Sequence of chain 42.C:
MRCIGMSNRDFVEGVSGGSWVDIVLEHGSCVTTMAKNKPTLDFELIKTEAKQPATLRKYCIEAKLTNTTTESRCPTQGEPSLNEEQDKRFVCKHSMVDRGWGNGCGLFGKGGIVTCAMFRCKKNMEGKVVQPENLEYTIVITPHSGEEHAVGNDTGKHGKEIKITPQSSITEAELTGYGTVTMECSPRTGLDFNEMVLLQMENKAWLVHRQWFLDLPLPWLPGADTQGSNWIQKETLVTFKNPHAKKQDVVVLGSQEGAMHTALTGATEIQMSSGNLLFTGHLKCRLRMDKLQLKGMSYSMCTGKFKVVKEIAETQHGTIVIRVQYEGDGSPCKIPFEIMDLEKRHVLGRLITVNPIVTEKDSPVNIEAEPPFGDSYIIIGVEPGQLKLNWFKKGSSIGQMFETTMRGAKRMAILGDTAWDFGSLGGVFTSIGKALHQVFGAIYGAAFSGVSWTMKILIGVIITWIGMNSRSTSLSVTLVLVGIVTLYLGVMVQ

The protein below binds the small molecule below.
Small molecule (SMILES): CC(=O)N[C@@H]1[C@@H](O)[C@H](O)[C@@H](CO)O[C@H]1O

Binding-site contacts:
Ligand atom O5 contacts residue LYS157 of chain 42.A at 4.5 Å.
Ligand atom C3 contacts residue ASN153 of chain 42.A at 3.8 Å.
Ligand atom C2 contacts residue ASN153 of chain 42.A at 2.5 Å.
Ligand atom N2 contacts residue HIS149 of chain 42.A at 4.3 Å.
Ligand atom C5 contacts residue LYS157 of chain 42.A at 4.1 Å.
Ligand atom C1 contacts residue HIS158 of chain 42.A at 4.0 Å.
Ligand atom O3 contacts residue HIS149 of chain 42.A at 4.4 Å.
Ligand atom O6 contacts residue LYS157 of chain 42.A at 3.8 Å.
Ligand atom O7 contacts residue HIS149 of chain 42.A at 3.3 Å.
Ligand atom C7 contacts residue ASN153 of chain 42.A at 3.7 Å.
Ligand atom O7 contacts residue ASN153 of chain 42.A at 4.0 Å.
Ligand atom C6 contacts residue HIS158 of chain 42.A at 3.8 Å.
Ligand atom O5 contacts residue HIS149 of chain 42.A at 4.1 Å.
Ligand atom C1 contacts residue HIS149 of chain 42.A at 4.0 Å.
Ligand atom C8 contacts residue TRP101 of chain 42.C at 3.6 Å (hydrophobic).
Ligand atom C5 contacts residue HIS158 of chain 42.A at 4.1 Å.
Ligand atom C5 contacts residue ASN153 of chain 42.A at 3.7 Å.
Ligand atom C4 contacts residue ASN153 of chain 42.A at 4.2 Å.
Ligand atom C6 contacts residue LYS157 of chain 42.A at 3.8 Å.
Ligand atom C8 contacts residue GLY102 of chain 42.C at 3.3 Å.
Ligand atom C8 contacts residue ASN103 of chain 42.C at 4.5 Å.
Ligand atom C1 contacts residue THR155 of chain 42.A at 3.9 Å.
Ligand atom N2 contacts residue ASN153 of chain 42.A at 2.9 Å (h-bond).
Ligand atom C7 contacts residue HIS149 of chain 42.A at 4.2 Å.
Ligand atom O5 contacts residue THR155 of chain 42.A at 4.3 Å.
Ligand atom O5 contacts residue ASN153 of chain 42.A at 2.4 Å (h-bond).
Ligand atom C1 contacts residue ASN153 of chain 42.A at 1.4 Å.
Ligand atom C2 contacts residue HIS149 of chain 42.A at 3.6 Å.
Ligand atom O5 contacts residue HIS158 of chain 42.A at 3.1 Å.

Sequence of chain 42.A:
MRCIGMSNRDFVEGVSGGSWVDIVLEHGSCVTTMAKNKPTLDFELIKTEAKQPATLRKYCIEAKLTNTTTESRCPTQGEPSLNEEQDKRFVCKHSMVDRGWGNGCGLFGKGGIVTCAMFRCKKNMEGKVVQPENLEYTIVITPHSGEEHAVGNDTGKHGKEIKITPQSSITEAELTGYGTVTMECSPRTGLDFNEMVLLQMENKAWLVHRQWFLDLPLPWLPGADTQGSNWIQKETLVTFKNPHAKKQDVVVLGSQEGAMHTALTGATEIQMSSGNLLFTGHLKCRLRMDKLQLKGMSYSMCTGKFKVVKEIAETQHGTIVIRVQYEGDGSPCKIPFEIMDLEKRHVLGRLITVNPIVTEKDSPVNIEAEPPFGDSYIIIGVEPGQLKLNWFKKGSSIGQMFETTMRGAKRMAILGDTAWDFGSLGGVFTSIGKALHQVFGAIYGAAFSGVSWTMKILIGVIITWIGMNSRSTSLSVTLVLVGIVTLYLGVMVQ